Sequence of chain 1.HA:
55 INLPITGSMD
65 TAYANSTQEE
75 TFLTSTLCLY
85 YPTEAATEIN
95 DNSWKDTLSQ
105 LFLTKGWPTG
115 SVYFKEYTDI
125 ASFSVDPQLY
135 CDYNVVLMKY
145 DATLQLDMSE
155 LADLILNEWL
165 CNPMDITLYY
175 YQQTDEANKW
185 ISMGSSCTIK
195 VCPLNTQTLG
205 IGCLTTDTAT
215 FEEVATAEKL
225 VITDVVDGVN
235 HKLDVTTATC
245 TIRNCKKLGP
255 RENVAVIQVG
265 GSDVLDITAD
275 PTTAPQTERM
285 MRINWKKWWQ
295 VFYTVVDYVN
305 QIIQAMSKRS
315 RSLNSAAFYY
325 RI

The small molecule below binds the protein below.
Small molecule (SMILES): CC(=O)N[C@@H]1[C@@H](O)[C@H](O)[C@@H](CO)O[C@H]1O

Binding-site contacts:
Ligand atom N2 contacts residue ASN69 of chain 1.HA at 2.9 Å (h-bond).
Ligand atom C1 contacts residue ASN69 of chain 1.HA at 1.4 Å.
Ligand atom O7 contacts residue ASN69 of chain 1.HA at 4.5 Å.
Ligand atom C2 contacts residue ASN69 of chain 1.HA at 2.5 Å.
Ligand atom C4 contacts residue ASN69 of chain 1.HA at 4.2 Å.
Ligand atom C8 contacts residue ASN69 of chain 1.HA at 4.2 Å.
Ligand atom C3 contacts residue ASN69 of chain 1.HA at 3.8 Å.
Ligand atom O5 contacts residue ASN69 of chain 1.HA at 2.4 Å (h-bond).
Ligand atom C7 contacts residue ASN69 of chain 1.HA at 3.9 Å.
Ligand atom C5 contacts residue ASN69 of chain 1.HA at 3.7 Å.